Sequence of chain 1.A:
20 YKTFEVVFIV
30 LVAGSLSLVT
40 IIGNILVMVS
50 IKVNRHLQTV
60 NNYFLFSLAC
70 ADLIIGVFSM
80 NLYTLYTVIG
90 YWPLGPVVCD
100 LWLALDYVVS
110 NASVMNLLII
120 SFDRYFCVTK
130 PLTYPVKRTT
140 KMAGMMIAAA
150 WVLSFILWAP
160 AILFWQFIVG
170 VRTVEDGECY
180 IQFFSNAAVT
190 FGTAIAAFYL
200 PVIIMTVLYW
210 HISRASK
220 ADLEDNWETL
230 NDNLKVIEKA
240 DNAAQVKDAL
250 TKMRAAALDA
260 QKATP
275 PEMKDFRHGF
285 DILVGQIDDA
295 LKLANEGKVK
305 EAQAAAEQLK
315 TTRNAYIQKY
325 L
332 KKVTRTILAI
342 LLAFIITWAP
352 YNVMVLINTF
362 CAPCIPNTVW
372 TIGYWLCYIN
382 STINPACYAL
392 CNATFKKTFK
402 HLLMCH

Binding-site contacts:
Ligand atom C22 contacts residue TRP349 of chain 1.A at 4.1 Å (hydrophobic).
Ligand atom C22 contacts residue SER109 of chain 1.A at 3.7 Å.
Ligand atom C10 contacts residue ALA193 of chain 1.A at 3.8 Å (hydrophobic).
Ligand atom C09 contacts residue TRP349 of chain 1.A at 3.6 Å (hydrophobic).
Ligand atom C17 contacts residue SER109 of chain 1.A at 3.4 Å.
Ligand atom N19 contacts residue TYR375 of chain 1.A at 4.1 Å.
Ligand atom C15 contacts residue ASP105 of chain 1.A at 4.1 Å.
Ligand atom O01 contacts residue ASN353 of chain 1.A at 3.4 Å (h-bond).
Ligand atom C21 contacts residue TYR375 of chain 1.A at 3.6 Å (hydrophobic).
Ligand atom C08 contacts residue TRP349 of chain 1.A at 3.6 Å (hydrophobic).
Ligand atom C20 contacts residue TYR379 of chain 1.A at 3.6 Å (hydrophobic).
Ligand atom C06 contacts residue TYR106 of chain 1.A at 3.8 Å (hydrophobic).
Ligand atom C08 contacts residue ALA196 of chain 1.A at 3.7 Å (hydrophobic).
Ligand atom C14 contacts residue TYR352 of chain 1.A at 3.8 Å (hydrophobic).
Ligand atom C10 contacts residue PHE197 of chain 1.A at 3.9 Å (hydrophobic).
Ligand atom C06 contacts residue TRP157 of chain 1.A at 3.5 Å (hydrophobic).
Ligand atom C20 contacts residue ASP105 of chain 1.A at 3.2 Å.
Ligand atom C23 contacts residue CYS378 of chain 1.A at 3.7 Å (hydrophobic).
Ligand atom C21 contacts residue CYS378 of chain 1.A at 3.5 Å (hydrophobic).
Ligand atom C10 contacts residue ASN353 of chain 1.A at 3.3 Å.
Ligand atom O12 contacts residue TYR352 of chain 1.A at 3.7 Å.
Ligand atom C15 contacts residue TYR375 of chain 1.A at 3.4 Å (hydrophobic).
Ligand atom C09 contacts residue ALA196 of chain 1.A at 3.8 Å (hydrophobic).
Ligand atom C05 contacts residue TRP157 of chain 1.A at 3.9 Å (hydrophobic).
Ligand atom C13 contacts residue TYR352 of chain 1.A at 3.5 Å (hydrophobic).
Ligand atom C21 contacts residue TYR379 of chain 1.A at 4.1 Å (hydrophobic).
Ligand atom O11 contacts residue ALA193 of chain 1.A at 3.3 Å.
Ligand atom O18 contacts residue TYR106 of chain 1.A at 3.5 Å.
Ligand atom O18 contacts residue ASP105 of chain 1.A at 3.3 Å (salt-bridge).
Ligand atom O01 contacts residue TYR352 of chain 1.A at 3.6 Å.
Ligand atom O18 contacts residue SER109 of chain 1.A at 3.0 Å (h-bond).
Ligand atom C02 contacts residue TYR352 of chain 1.A at 3.9 Å (hydrophobic).
Ligand atom C16 contacts residue TYR106 of chain 1.A at 3.6 Å (hydrophobic).
Ligand atom C08 contacts residue VAL113 of chain 1.A at 4.1 Å (hydrophobic).
Ligand atom C07 contacts residue ASN110 of chain 1.A at 3.7 Å.
Ligand atom C20 contacts residue SER109 of chain 1.A at 3.5 Å.
Ligand atom C14 contacts residue TYR375 of chain 1.A at 3.5 Å (hydrophobic).
Ligand atom C15 contacts residue TYR106 of chain 1.A at 4.1 Å (hydrophobic).
Ligand atom O11 contacts residue ASN353 of chain 1.A at 2.3 Å (h-bond).
Ligand atom C05 contacts residue TYR106 of chain 1.A at 3.7 Å (hydrophobic).

A protein and the small-molecule ligand that binds it are described below.
Small molecule (SMILES): C[N+]1(C)[C@@H]2CC(OC(=O)[C@H](CO)c3ccccc3)C[C@H]1[C@@H]1O[C@@H]12